The protein below binds the small molecule below.
Small molecule (SMILES): CN[C@@H]1CCc2c(ccc(O)c2O)[C@H]1O

Sequence of chain 1.D:
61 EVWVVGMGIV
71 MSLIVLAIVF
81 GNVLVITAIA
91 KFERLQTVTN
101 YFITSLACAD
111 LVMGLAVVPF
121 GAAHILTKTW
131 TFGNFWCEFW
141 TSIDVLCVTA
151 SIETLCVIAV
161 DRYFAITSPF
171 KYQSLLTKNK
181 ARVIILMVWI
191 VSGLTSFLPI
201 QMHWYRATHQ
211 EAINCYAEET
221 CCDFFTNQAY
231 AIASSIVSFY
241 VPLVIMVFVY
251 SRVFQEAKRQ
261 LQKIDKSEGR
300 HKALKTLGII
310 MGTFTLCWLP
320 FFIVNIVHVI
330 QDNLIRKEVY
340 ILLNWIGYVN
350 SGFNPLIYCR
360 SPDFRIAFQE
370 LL

Binding-site contacts:
Ligand atom CAA contacts residue VAL148 of chain 1.D at 3.8 Å (hydrophobic).
Ligand atom CAH contacts residue PHE224 of chain 1.D at 3.5 Å (hydrophobic).
Ligand atom OAL contacts residue SER238 of chain 1.D at 2.8 Å (h-bond).
Ligand atom CAJ contacts residue ASN343 of chain 1.D at 3.4 Å.
Ligand atom CAD contacts residue VAL145 of chain 1.D at 4.3 Å (hydrophobic).
Ligand atom OAL contacts residue SER235 of chain 1.D at 4.3 Å.
Ligand atom CAE contacts residue PHE320 of chain 1.D at 4.2 Å (hydrophobic).
Ligand atom OAM contacts residue VAL148 of chain 1.D at 4.1 Å.
Ligand atom OAL contacts residue THR149 of chain 1.D at 4.3 Å.
Ligand atom OAM contacts residue ASP144 of chain 1.D at 2.7 Å (salt-bridge).
Ligand atom NAN contacts residue ASN343 of chain 1.D at 3.0 Å (h-bond).
Ligand atom OAL contacts residue VAL145 of chain 1.D at 4.4 Å.
Ligand atom NAN contacts residue ASP144 of chain 1.D at 2.8 Å (salt-bridge).
Ligand atom OAM contacts residue TYR347 of chain 1.D at 3.3 Å (h-bond).
Ligand atom CAC contacts residue SER238 of chain 1.D at 4.0 Å.
Ligand atom NAN contacts residue TYR347 of chain 1.D at 3.7 Å.
Ligand atom CAA contacts residue PHE320 of chain 1.D at 3.8 Å (hydrophobic).
Ligand atom CAH contacts residue TYR339 of chain 1.D at 3.9 Å (hydrophobic).
Ligand atom OAM contacts residue PHE320 of chain 1.D at 4.2 Å.
Ligand atom OAL contacts residue PHE321 of chain 1.D at 3.8 Å.
Ligand atom CAO contacts residue ASP144 of chain 1.D at 3.5 Å.
Ligand atom OAK contacts residue SER234 of chain 1.D at 2.7 Å (h-bond).
Ligand atom CAC contacts residue SER234 of chain 1.D at 3.4 Å.
Ligand atom CAG contacts residue PHE224 of chain 1.D at 3.5 Å (hydrophobic).
Ligand atom CAB contacts residue VAL148 of chain 1.D at 3.5 Å (hydrophobic).
Ligand atom CAO contacts residue PHE224 of chain 1.D at 4.1 Å (hydrophobic).
Ligand atom CAJ contacts residue ASP144 of chain 1.D at 3.5 Å.
Ligand atom CAE contacts residue VAL145 of chain 1.D at 4.2 Å (hydrophobic).
Ligand atom CAF contacts residue PHE320 of chain 1.D at 3.8 Å (hydrophobic).
Ligand atom CAI contacts residue ASN343 of chain 1.D at 3.7 Å.
Ligand atom CAB contacts residue PHE321 of chain 1.D at 4.0 Å (hydrophobic).
Ligand atom CAC contacts residue VAL145 of chain 1.D at 4.4 Å (hydrophobic).
Ligand atom OAL contacts residue SER234 of chain 1.D at 2.6 Å (h-bond).
Ligand atom CAO contacts residue ASN343 of chain 1.D at 4.1 Å.
Ligand atom CAJ contacts residue PHE320 of chain 1.D at 3.5 Å (hydrophobic).
Ligand atom CAC contacts residue PHE321 of chain 1.D at 4.1 Å (hydrophobic).
Ligand atom OAM contacts residue ASN343 of chain 1.D at 3.1 Å (h-bond).
Ligand atom CAD contacts residue SER234 of chain 1.D at 3.5 Å.
Ligand atom CAG contacts residue TYR339 of chain 1.D at 3.8 Å (hydrophobic).
Ligand atom CAI contacts residue ASP144 of chain 1.D at 3.2 Å.